Binding-site contacts:
Ligand atom C5 contacts residue MN1 of chain 1.N at 3.1 Å.
Ligand atom O2 contacts residue MN1 of chain 1.N at 2.1 Å.
Ligand atom C5 contacts residue HIS48 of chain 1.C at 3.9 Å.
Ligand atom C20 contacts residue THR45 of chain 1.C at 3.9 Å.
Ligand atom C18 contacts residue THR45 of chain 1.C at 3.8 Å.
Ligand atom C9 contacts residue TYR31 of chain 1.C at 3.5 Å (hydrophobic).
Ligand atom C4 contacts residue MN1 of chain 1.N at 3.5 Å.
Ligand atom F1 contacts residue GLU33 of chain 1.C at 3.7 Å.
Ligand atom F2 contacts residue TYR31 of chain 1.C at 3.4 Å.
Ligand atom F2 contacts residue GLU33 of chain 1.C at 3.3 Å.
Ligand atom F1 contacts residue LYS41 of chain 1.C at 3.4 Å.
Ligand atom C1 contacts residue GLU114 of chain 1.C at 3.6 Å.
Ligand atom C5 contacts residue MN1 of chain 1.M at 3.0 Å.
Ligand atom C18 contacts residue ALA44 of chain 1.C at 3.7 Å (hydrophobic).
Ligand atom O3 contacts residue GLU75 of chain 1.C at 2.7 Å (salt-bridge).
Ligand atom C23 contacts residue TYR31 of chain 1.C at 3.9 Å (hydrophobic).
Ligand atom O2 contacts residue MN1 of chain 1.M at 2.3 Å.
Ligand atom C1 contacts residue LYS129 of chain 1.C at 3.2 Å.
Ligand atom C19 contacts residue THR45 of chain 1.C at 3.8 Å.
Ligand atom O1 contacts residue ILE115 of chain 1.C at 3.0 Å (h-bond).
Ligand atom C6 contacts residue GLU75 of chain 1.C at 3.6 Å.
Ligand atom O3 contacts residue MN1 of chain 1.N at 2.0 Å.
Ligand atom C19 contacts residue HIS48 of chain 1.C at 3.7 Å.
Ligand atom C17 contacts residue THR45 of chain 1.C at 3.9 Å.
Ligand atom C22 contacts residue ALA27 of chain 1.C at 3.8 Å (hydrophobic).
Ligand atom O2 contacts residue HIS48 of chain 1.C at 3.4 Å (h-bond).
Ligand atom O1 contacts residue LYS129 of chain 1.C at 2.8 Å (salt-bridge).
Ligand atom C1 contacts residue MN1 of chain 1.M at 2.9 Å.
Ligand atom O2 contacts residue GLU75 of chain 1.C at 3.5 Å (salt-bridge).
Ligand atom C2 contacts residue LYS129 of chain 1.C at 3.5 Å.
Ligand atom O1 contacts residue MN1 of chain 1.M at 2.2 Å.
Ligand atom O2 contacts residue GLU114 of chain 1.C at 3.1 Å (salt-bridge).
Ligand atom C1 contacts residue HIS48 of chain 1.C at 3.8 Å.
Ligand atom C10 contacts residue TYR31 of chain 1.C at 3.4 Å (hydrophobic).
Ligand atom O1 contacts residue GLU114 of chain 1.C at 2.9 Å (salt-bridge).
Ligand atom O1 contacts residue HIS48 of chain 1.C at 3.3 Å (h-bond).
Ligand atom C6 contacts residue MN1 of chain 1.N at 3.0 Å.
Ligand atom O2 contacts residue ASP103 of chain 1.C at 3.1 Å (salt-bridge).
Ligand atom F2 contacts residue MET28 of chain 1.C at 3.4 Å.
Ligand atom C5 contacts residue GLU114 of chain 1.C at 3.7 Å.

Sequence of chain 1.C:
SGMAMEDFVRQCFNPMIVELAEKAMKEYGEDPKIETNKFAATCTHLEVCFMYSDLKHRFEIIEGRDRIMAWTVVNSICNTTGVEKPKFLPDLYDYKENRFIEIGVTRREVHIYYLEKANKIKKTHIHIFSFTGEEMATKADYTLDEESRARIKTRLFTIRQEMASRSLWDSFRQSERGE

A protein and the small-molecule ligand that binds it are described below.
Small molecule (SMILES): O=C1c2c(O)c(=O)ccn2N([C@@H]2c3ccccc3SCc3c2ccc(F)c3F)[C@@H]2COCCN12